A protein and the small-molecule ligand that binds it are described below.
Small molecule (SMILES): CCNC(=O)c1ccc(NS(C)(=O)=O)cc1

Binding-site contacts:
Ligand atom C5 contacts residue GLY460 of chain 1.A at 4.0 Å.
Ligand atom O2 contacts residue LEU54 of chain 1.A at 3.6 Å.
Ligand atom O2 contacts residue TRP11 of chain 1.A at 3.5 Å.
Ligand atom C2 contacts residue ALA459 of chain 1.A at 3.9 Å (hydrophobic).
Ligand atom C2 contacts residue ARG455 of chain 1.A at 4.4 Å.
Ligand atom C5 contacts residue ALA461 of chain 1.A at 3.6 Å (hydrophobic).
Ligand atom C5 contacts residue ILE49 of chain 1.A at 4.4 Å (hydrophobic).
Ligand atom C1 contacts residue TYR130 of chain 1.A at 3.2 Å (hydrophobic).
Ligand atom C6 contacts residue ILE49 of chain 1.A at 4.0 Å (hydrophobic).
Ligand atom S1 contacts residue GLY460 of chain 1.A at 4.2 Å.
Ligand atom C6 contacts residue ALA461 of chain 1.A at 3.8 Å (hydrophobic).
Ligand atom C8 contacts residue LEU54 of chain 1.A at 3.6 Å (hydrophobic).
Ligand atom O1 contacts residue ARG455 of chain 1.A at 3.9 Å.
Ligand atom C2 contacts residue TYR130 of chain 1.A at 3.2 Å (hydrophobic).
Ligand atom O3 contacts residue TRP11 of chain 1.A at 3.6 Å (h-bond).
Ligand atom N2 contacts residue LEU54 of chain 1.A at 4.1 Å.
Ligand atom C6 contacts residue GLY460 of chain 1.A at 3.6 Å.
Ligand atom O2 contacts residue ILE49 of chain 1.A at 3.8 Å.
Ligand atom O3 contacts residue GLY460 of chain 1.A at 3.3 Å (h-bond).
Ligand atom S1 contacts residue TRP11 of chain 1.A at 4.1 Å.
Ligand atom O2 contacts residue GLY460 of chain 1.A at 4.3 Å.
Ligand atom O1 contacts residue ALA461 of chain 1.A at 3.9 Å.
Ligand atom C6 contacts residue ALA459 of chain 1.A at 4.2 Å (hydrophobic).
Ligand atom S1 contacts residue LEU54 of chain 1.A at 4.3 Å.
Ligand atom O3 contacts residue THR462 of chain 1.A at 3.8 Å.
Ligand atom C3 contacts residue ALA461 of chain 1.A at 4.0 Å (hydrophobic).
Ligand atom N1 contacts residue ALA459 of chain 1.A at 4.1 Å.
Ligand atom C4 contacts residue ALA461 of chain 1.A at 4.0 Å (hydrophobic).
Ligand atom C5 contacts residue ALA459 of chain 1.A at 3.5 Å (hydrophobic).

Sequence of chain 1.A:
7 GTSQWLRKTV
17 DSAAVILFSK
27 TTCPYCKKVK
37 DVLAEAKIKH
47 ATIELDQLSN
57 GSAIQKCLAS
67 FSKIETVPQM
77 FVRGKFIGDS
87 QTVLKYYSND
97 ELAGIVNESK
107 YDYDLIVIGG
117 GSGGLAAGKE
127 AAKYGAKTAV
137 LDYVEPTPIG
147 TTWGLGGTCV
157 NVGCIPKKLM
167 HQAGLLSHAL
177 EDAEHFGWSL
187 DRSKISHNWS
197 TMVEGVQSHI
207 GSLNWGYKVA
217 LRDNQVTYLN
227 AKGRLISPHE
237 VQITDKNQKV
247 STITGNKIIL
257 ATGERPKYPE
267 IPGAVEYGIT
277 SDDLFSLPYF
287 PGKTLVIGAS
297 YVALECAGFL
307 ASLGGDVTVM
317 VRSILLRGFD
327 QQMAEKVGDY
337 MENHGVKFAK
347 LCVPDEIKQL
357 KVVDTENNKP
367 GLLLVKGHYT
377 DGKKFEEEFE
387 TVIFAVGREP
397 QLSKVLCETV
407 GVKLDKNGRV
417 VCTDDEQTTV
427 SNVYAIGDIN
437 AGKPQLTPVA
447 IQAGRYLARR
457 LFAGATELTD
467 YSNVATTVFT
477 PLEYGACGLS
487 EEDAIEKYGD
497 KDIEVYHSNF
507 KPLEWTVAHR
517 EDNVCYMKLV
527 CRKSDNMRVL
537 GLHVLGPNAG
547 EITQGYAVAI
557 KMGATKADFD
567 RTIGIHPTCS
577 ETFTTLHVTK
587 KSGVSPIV